Sequence of chain 1.A:
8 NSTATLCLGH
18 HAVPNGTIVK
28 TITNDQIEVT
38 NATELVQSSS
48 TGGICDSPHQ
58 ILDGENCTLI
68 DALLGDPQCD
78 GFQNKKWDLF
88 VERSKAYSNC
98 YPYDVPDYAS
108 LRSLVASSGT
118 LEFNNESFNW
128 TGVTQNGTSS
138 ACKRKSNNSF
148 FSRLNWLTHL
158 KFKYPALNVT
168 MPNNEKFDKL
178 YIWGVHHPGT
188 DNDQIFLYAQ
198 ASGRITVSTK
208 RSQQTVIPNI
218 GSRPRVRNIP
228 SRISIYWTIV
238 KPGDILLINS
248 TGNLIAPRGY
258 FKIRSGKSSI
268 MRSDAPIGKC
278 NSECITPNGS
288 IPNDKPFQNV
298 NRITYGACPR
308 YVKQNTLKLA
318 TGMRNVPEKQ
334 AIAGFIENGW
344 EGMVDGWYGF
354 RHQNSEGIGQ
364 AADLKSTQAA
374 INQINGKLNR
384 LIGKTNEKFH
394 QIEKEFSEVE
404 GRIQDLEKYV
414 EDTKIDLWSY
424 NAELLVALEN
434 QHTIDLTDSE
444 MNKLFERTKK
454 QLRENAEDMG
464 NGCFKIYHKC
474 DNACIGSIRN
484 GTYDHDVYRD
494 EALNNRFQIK

A protein and the small-molecule ligand that binds it are described below.
Small molecule (SMILES): CC(=O)N[C@@H]1[C@@H](O)[C@H](O)[C@@H](CO)O[C@H]1O

Binding-site contacts:
Ligand atom C1 contacts residue ASN285 of chain 1.A at 1.5 Å.
Ligand atom C5 contacts residue ASN298 of chain 1.A at 3.9 Å.
Ligand atom C5 contacts residue ASN285 of chain 1.A at 3.6 Å.
Ligand atom N2 contacts residue VAL297 of chain 1.A at 3.5 Å (h-bond).
Ligand atom C7 contacts residue VAL297 of chain 1.A at 4.4 Å (hydrophobic).
Ligand atom O5 contacts residue ASN298 of chain 1.A at 3.6 Å.
Ligand atom C3 contacts residue ASN285 of chain 1.A at 4.0 Å.
Ligand atom C6 contacts residue ASN298 of chain 1.A at 4.4 Å.
Ligand atom O7 contacts residue SER45 of chain 1.A at 3.7 Å.
Ligand atom C8 contacts residue ASN285 of chain 1.A at 2.8 Å.
Ligand atom C2 contacts residue ASN285 of chain 1.A at 2.8 Å.
Ligand atom O7 contacts residue VAL297 of chain 1.A at 4.3 Å.
Ligand atom O5 contacts residue ASN285 of chain 1.A at 2.5 Å (h-bond).
Ligand atom N2 contacts residue ASN285 of chain 1.A at 3.3 Å (h-bond).
Ligand atom O6 contacts residue GLU398 of chain 1.A at 3.7 Å.
Ligand atom C1 contacts residue ASN298 of chain 1.A at 3.6 Å.
Ligand atom C4 contacts residue ASN285 of chain 1.A at 4.4 Å.
Ligand atom C2 contacts residue VAL297 of chain 1.A at 3.8 Å (hydrophobic).
Ligand atom C7 contacts residue ASN285 of chain 1.A at 3.5 Å.
Ligand atom C3 contacts residue VAL297 of chain 1.A at 4.1 Å (hydrophobic).
Ligand atom O6 contacts residue ASN298 of chain 1.A at 3.6 Å (h-bond).
Ligand atom C1 contacts residue VAL297 of chain 1.A at 3.4 Å (hydrophobic).